Binding-site contacts:
Ligand atom C20 contacts residue TRP205 of chain 1.A at 3.8 Å (hydrophobic).
Ligand atom C19 contacts residue TYR85 of chain 1.A at 3.8 Å (hydrophobic).
Ligand atom C1 contacts residue TRP205 of chain 1.A at 3.2 Å (hydrophobic).
Ligand atom CL1 contacts residue TRP205 of chain 1.A at 3.7 Å.
Ligand atom C8 contacts residue SER204 of chain 1.A at 3.8 Å.
Ligand atom C4 contacts residue GLY206 of chain 1.A at 3.8 Å.
Ligand atom N2 contacts residue GLY206 of chain 1.A at 3.3 Å (h-bond).
Ligand atom CL1 contacts residue TYR218 of chain 1.A at 3.5 Å.
Ligand atom C10 contacts residue TRP205 of chain 1.A at 3.3 Å (hydrophobic).
Ligand atom C13 contacts residue GLY206 of chain 1.A at 3.7 Å.
Ligand atom C3 contacts residue GLY208 of chain 1.A at 3.3 Å.
Ligand atom C22 contacts residue GLU83 of chain 1.A at 3.2 Å.
Ligand atom C17 contacts residue PHE162 of chain 1.A at 3.6 Å (hydrophobic).
Ligand atom C2 contacts residue ASP179 of chain 1.A at 3.8 Å.
Ligand atom C19 contacts residue TRP205 of chain 1.A at 3.6 Å (hydrophobic).
Ligand atom C3 contacts residue ALA180 of chain 1.A at 3.6 Å (hydrophobic).
Ligand atom O5 contacts residue GLU83 of chain 1.A at 3.6 Å.
Ligand atom C14 contacts residue GLY206 of chain 1.A at 3.6 Å.
Ligand atom C5 contacts residue GLY208 of chain 1.A at 3.3 Å.
Ligand atom C17 contacts residue TRP205 of chain 1.A at 3.8 Å (hydrophobic).
Ligand atom O3 contacts residue TRP205 of chain 1.A at 3.3 Å.
Ligand atom C2 contacts residue ALA180 of chain 1.A at 3.7 Å (hydrophobic).
Ligand atom C12 contacts residue GLY206 of chain 1.A at 3.1 Å.
Ligand atom C10 contacts residue VAL203 of chain 1.A at 3.7 Å (hydrophobic).
Ligand atom C9 contacts residue TRP205 of chain 1.A at 3.5 Å (hydrophobic).
Ligand atom CL1 contacts residue ILE217 of chain 1.A at 3.7 Å.
Ligand atom CL1 contacts residue GLY216 of chain 1.A at 3.5 Å.
Ligand atom C9 contacts residue GLY206 of chain 1.A at 3.8 Å.
Ligand atom O2 contacts residue GLN182 of chain 1.A at 3.0 Å.
Ligand atom C8 contacts residue SER185 of chain 1.A at 3.5 Å.
Ligand atom O3 contacts residue GLY206 of chain 1.A at 3.4 Å (h-bond).
Ligand atom O1 contacts residue CYS209 of chain 1.A at 3.6 Å.
Ligand atom C2 contacts residue TRP205 of chain 1.A at 3.7 Å (hydrophobic).
Ligand atom C7 contacts residue SER185 of chain 1.A at 3.8 Å.
Ligand atom C20 contacts residue THR84 of chain 1.A at 3.7 Å.
Ligand atom O5 contacts residue THR84 of chain 1.A at 3.2 Å (h-bond).
Ligand atom C8 contacts residue TRP205 of chain 1.A at 3.5 Å (hydrophobic).
Ligand atom C5 contacts residue CYS209 of chain 1.A at 3.8 Å (hydrophobic).
Ligand atom C15 contacts residue GLY206 of chain 1.A at 3.0 Å.
Ligand atom C4 contacts residue GLY208 of chain 1.A at 3.7 Å.

Sequence of chain 1.A:
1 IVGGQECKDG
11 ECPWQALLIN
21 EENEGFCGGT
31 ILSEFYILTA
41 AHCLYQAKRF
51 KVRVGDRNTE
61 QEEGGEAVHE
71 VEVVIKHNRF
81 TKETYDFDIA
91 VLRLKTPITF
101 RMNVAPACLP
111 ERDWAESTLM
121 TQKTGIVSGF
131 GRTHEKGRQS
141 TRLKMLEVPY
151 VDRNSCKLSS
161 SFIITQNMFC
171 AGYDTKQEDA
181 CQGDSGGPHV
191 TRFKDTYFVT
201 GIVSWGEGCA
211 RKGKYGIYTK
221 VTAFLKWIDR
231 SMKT

The small molecule below binds the protein below.
Small molecule (SMILES): C[C@@H](C(=O)N1CCOCC1)N1CC[C@H](NS(=O)(=O)c2ccc3cc(Cl)ccc3c2)C1=O